Sequence of chain 1.A:
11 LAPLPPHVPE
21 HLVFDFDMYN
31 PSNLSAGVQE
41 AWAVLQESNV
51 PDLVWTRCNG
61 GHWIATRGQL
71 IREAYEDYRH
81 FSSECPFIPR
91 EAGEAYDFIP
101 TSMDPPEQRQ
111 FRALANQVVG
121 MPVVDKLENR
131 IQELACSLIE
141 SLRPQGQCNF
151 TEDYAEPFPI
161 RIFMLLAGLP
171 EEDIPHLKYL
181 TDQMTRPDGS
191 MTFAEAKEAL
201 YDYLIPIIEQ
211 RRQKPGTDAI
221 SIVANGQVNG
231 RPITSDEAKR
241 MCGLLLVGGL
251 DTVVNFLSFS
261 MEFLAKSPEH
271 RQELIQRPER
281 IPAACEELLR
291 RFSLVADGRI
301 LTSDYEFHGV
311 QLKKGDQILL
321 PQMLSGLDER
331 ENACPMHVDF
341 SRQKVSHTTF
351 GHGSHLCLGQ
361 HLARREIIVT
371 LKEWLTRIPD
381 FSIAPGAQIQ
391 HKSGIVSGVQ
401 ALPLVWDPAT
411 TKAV

The protein below binds the small molecule below.
Small molecule (SMILES): CC1(C)[C@@H]2CC[C@@]1(C)C(=O)C2

Binding-site contacts:
Ligand atom C10 contacts residue THR185 of chain 1.A at 4.0 Å.
Ligand atom C7 contacts residue CYN1 of chain 1.D at 4.3 Å.
Ligand atom C3 contacts residue LEU244 of chain 1.A at 3.9 Å (hydrophobic).
Ligand atom C6 contacts residue GLY248 of chain 1.A at 4.3 Å.
Ligand atom C6 contacts residue CYN1 of chain 1.D at 3.4 Å.
Ligand atom C8 contacts residue VAL295 of chain 1.A at 3.7 Å (hydrophobic).
Ligand atom C9 contacts residue VAL295 of chain 1.A at 3.8 Å (hydrophobic).
Ligand atom C8 contacts residue HEM1 of chain 1.C at 4.2 Å.
Ligand atom C10 contacts residue PHE87 of chain 1.A at 4.0 Å (hydrophobic).
Ligand atom C3 contacts residue THR101 of chain 1.A at 3.8 Å.
Ligand atom C8 contacts residue ASP297 of chain 1.A at 3.8 Å.
Ligand atom C9 contacts residue THR252 of chain 1.A at 3.9 Å.
Ligand atom C8 contacts residue ILE395 of chain 1.A at 4.2 Å (hydrophobic).
Ligand atom C2 contacts residue LEU244 of chain 1.A at 4.0 Å (hydrophobic).
Ligand atom C6 contacts residue VAL247 of chain 1.A at 4.2 Å (hydrophobic).
Ligand atom C4 contacts residue HEM1 of chain 1.C at 3.7 Å.
Ligand atom C4 contacts residue CYN1 of chain 1.D at 4.1 Å.
Ligand atom C7 contacts residue VAL295 of chain 1.A at 4.4 Å (hydrophobic).
Ligand atom C5 contacts residue CYN1 of chain 1.D at 3.3 Å.
Ligand atom C3 contacts residue HEM1 of chain 1.C at 4.4 Å.
Ligand atom O contacts residue LEU244 of chain 1.A at 3.9 Å.
Ligand atom C10 contacts residue ILE395 of chain 1.A at 4.1 Å (hydrophobic).
Ligand atom O contacts residue TYR96 of chain 1.A at 2.7 Å (h-bond).
Ligand atom C8 contacts residue PHE87 of chain 1.A at 4.4 Å (hydrophobic).
Ligand atom C9 contacts residue HEM1 of chain 1.C at 4.0 Å.
Ligand atom C5 contacts residue HEM1 of chain 1.C at 3.8 Å.
Ligand atom C10 contacts residue VAL247 of chain 1.A at 4.0 Å (hydrophobic).
Ligand atom O contacts residue PHE87 of chain 1.A at 3.3 Å.
Ligand atom C9 contacts residue VAL396 of chain 1.A at 4.3 Å (hydrophobic).
Ligand atom C9 contacts residue CYN1 of chain 1.D at 3.4 Å.
Ligand atom C2 contacts residue PHE87 of chain 1.A at 4.0 Å (hydrophobic).
Ligand atom C6 contacts residue LEU244 of chain 1.A at 4.3 Å (hydrophobic).
Ligand atom C2 contacts residue TYR96 of chain 1.A at 3.3 Å (hydrophobic).
Ligand atom C5 contacts residue LEU244 of chain 1.A at 3.9 Å (hydrophobic).
Ligand atom C10 contacts residue VAL396 of chain 1.A at 4.0 Å (hydrophobic).
Ligand atom C3 contacts residue TYR96 of chain 1.A at 3.3 Å (hydrophobic).